Sequence of chain 17.A:
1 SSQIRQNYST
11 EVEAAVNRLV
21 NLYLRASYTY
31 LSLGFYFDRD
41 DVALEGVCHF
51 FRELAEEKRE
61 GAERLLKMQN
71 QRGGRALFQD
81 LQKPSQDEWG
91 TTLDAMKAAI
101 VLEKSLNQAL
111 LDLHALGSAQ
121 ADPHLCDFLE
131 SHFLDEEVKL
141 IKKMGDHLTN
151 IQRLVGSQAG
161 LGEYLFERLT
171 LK

Binding-site contacts:
Ligand atom N2 contacts residue ARG52 of chain 17.A at 3.8 Å.
Ligand atom AS1 contacts residue CD1 of chain 17.S at 4.0 Å.
Ligand atom C3 contacts residue GLU53 of chain 17.A at 3.4 Å.
Ligand atom N2 contacts residue GLU53 of chain 17.A at 3.0 Å (salt-bridge).
Ligand atom N2 contacts residue HIS49 of chain 17.A at 3.0 Å (h-bond).
Ligand atom C2 contacts residue GLU45 of chain 17.A at 4.0 Å.
Ligand atom C4 contacts residue GLU53 of chain 17.A at 3.3 Å.
Ligand atom PT1 contacts residue HIS49 of chain 17.A at 2.0 Å.
Ligand atom O3 contacts residue CD1 of chain 17.S at 3.3 Å.
Ligand atom O3 contacts residue ARG52 of chain 17.A at 2.3 Å (salt-bridge).
Ligand atom O2 contacts residue ARG52 of chain 17.A at 3.5 Å.
Ligand atom C1 contacts residue CD1 of chain 17.S at 3.9 Å.
Ligand atom N1 contacts residue CD1 of chain 17.S at 3.9 Å.
Ligand atom PT1 contacts residue CD1 of chain 17.S at 4.1 Å.
Ligand atom AS1 contacts residue HIS49 of chain 17.A at 4.3 Å.
Ligand atom O1 contacts residue CD1 of chain 17.S at 3.9 Å.
Ligand atom AS1 contacts residue ARG52 of chain 17.A at 3.8 Å.
Ligand atom C4 contacts residue ARG52 of chain 17.A at 3.7 Å.
Ligand atom N1 contacts residue HIS49 of chain 17.A at 2.8 Å (h-bond).
Ligand atom C3 contacts residue HIS49 of chain 17.A at 4.2 Å.
Ligand atom C3 contacts residue ARG52 of chain 17.A at 3.8 Å.
Ligand atom C1 contacts residue HIS49 of chain 17.A at 4.1 Å.
Ligand atom C4 contacts residue GLU56 of chain 17.A at 4.4 Å.

This small molecule binds to this protein.
Small molecule (SMILES): CC1=N[Pt]2N=C(C)O[As]2(O)(O)O1